Sequence of chain 1.F:
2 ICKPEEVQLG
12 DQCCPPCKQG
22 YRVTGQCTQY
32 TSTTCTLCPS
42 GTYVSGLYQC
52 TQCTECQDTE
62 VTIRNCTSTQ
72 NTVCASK

Binding-site contacts:
Ligand atom N2 contacts residue ASN66 of chain 1.F at 2.9 Å (h-bond).
Ligand atom C8 contacts residue ARG65 of chain 1.F at 4.4 Å.
Ligand atom C8 contacts residue ILE64 of chain 1.F at 3.6 Å (hydrophobic).
Ligand atom O5 contacts residue ASN66 of chain 1.F at 2.4 Å (h-bond).
Ligand atom C4 contacts residue ASN66 of chain 1.F at 4.3 Å.
Ligand atom C7 contacts residue ASN66 of chain 1.F at 3.3 Å.
Ligand atom C5 contacts residue ASN66 of chain 1.F at 3.7 Å.
Ligand atom C7 contacts residue THR63 of chain 1.F at 4.4 Å.
Ligand atom C3 contacts residue ASN66 of chain 1.F at 3.8 Å.
Ligand atom C8 contacts residue THR63 of chain 1.F at 3.7 Å.
Ligand atom C1 contacts residue ASN66 of chain 1.F at 1.4 Å.
Ligand atom C8 contacts residue ASN66 of chain 1.F at 4.3 Å.
Ligand atom C2 contacts residue ASN66 of chain 1.F at 2.5 Å.
Ligand atom O7 contacts residue ASN66 of chain 1.F at 3.2 Å (h-bond).
Ligand atom N2 contacts residue THR63 of chain 1.F at 3.7 Å.

This protein binds this small molecule.
Small molecule (SMILES): CC(=O)N[C@@H]1[C@@H](O)[C@H](O)[C@@H](CO)O[C@H]1O